A small-molecule ligand and the protein it binds are described below.
Small molecule (SMILES): Cc1cn([C@H]2C=C[C@@H](CO[P](=O)(O)O[P](=O)(O)OP(=O)(O)O)O2)c(=O)[nH]c1=O

Sequence of chain 1.C:
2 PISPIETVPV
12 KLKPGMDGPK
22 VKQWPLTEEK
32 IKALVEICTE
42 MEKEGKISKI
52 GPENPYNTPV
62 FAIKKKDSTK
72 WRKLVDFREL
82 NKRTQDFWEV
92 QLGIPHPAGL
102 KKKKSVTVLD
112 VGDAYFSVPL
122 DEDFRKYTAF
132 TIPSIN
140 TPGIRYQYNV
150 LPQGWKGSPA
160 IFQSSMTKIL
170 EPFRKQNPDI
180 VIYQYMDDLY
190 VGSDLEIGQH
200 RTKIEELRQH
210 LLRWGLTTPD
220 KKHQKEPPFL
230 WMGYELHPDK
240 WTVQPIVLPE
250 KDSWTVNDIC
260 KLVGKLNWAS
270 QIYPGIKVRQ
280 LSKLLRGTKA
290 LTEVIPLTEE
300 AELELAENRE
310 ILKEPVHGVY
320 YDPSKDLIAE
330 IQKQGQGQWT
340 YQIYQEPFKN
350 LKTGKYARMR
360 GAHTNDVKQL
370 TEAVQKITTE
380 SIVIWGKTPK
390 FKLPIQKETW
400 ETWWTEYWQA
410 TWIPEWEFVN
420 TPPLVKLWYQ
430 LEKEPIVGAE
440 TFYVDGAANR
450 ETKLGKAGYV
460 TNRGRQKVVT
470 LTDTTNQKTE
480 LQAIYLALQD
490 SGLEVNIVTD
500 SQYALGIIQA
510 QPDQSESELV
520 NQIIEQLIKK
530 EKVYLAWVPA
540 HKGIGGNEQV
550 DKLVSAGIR

Binding-site contacts:
Ligand atom O2C contacts residue LYS221 of chain 1.C at 2.5 Å (salt-bridge).
Ligand atom O2B contacts residue ASP114 of chain 1.C at 3.5 Å (salt-bridge).
Ligand atom O6' contacts residue ARG73 of chain 1.C at 3.3 Å (salt-bridge).
Ligand atom O1C contacts residue ASP114 of chain 1.C at 3.2 Å (salt-bridge).
Ligand atom PC contacts residue LYS221 of chain 1.C at 3.7 Å.
Ligand atom O7' contacts residue ASP114 of chain 1.C at 3.3 Å (salt-bridge).
Ligand atom O2A contacts residue MG1 of chain 1.G at 2.4 Å.
Ligand atom C5A contacts residue ARG73 of chain 1.C at 3.4 Å.
Ligand atom PC contacts residue LYS66 of chain 1.C at 3.6 Å.
Ligand atom O2A contacts residue ASP111 of chain 1.C at 3.1 Å (salt-bridge).
Ligand atom O7' contacts residue MG1 of chain 1.J at 3.6 Å.
Ligand atom O2B contacts residue VAL112 of chain 1.C at 3.2 Å (h-bond).
Ligand atom O2C contacts residue MG1 of chain 1.J at 2.2 Å.
Ligand atom O3C contacts residue LYS66 of chain 1.C at 3.0 Å (salt-bridge).
Ligand atom O2B contacts residue ALA115 of chain 1.C at 3.0 Å (h-bond).
Ligand atom C1' contacts residue TYR116 of chain 1.C at 3.4 Å (hydrophobic).
Ligand atom C2' contacts residue TYR116 of chain 1.C at 3.6 Å (hydrophobic).
Ligand atom PC contacts residue MG1 of chain 1.J at 3.4 Å.
Ligand atom PB contacts residue MG1 of chain 1.J at 3.4 Å.
Ligand atom O1B contacts residue ASP114 of chain 1.C at 3.4 Å.
Ligand atom O1A contacts residue ARG73 of chain 1.C at 2.9 Å (salt-bridge).
Ligand atom O2C contacts residue VAL112 of chain 1.C at 3.3 Å (h-bond).
Ligand atom O2C contacts residue ASP111 of chain 1.C at 3.0 Å (salt-bridge).
Ligand atom O1C contacts residue GLY113 of chain 1.C at 3.4 Å.
Ligand atom O2A contacts residue LYS221 of chain 1.C at 3.3 Å (salt-bridge).
Ligand atom O1B contacts residue ALA115 of chain 1.C at 3.5 Å (h-bond).
Ligand atom O2A contacts residue ASP186 of chain 1.C at 3.1 Å (salt-bridge).
Ligand atom O2A contacts residue MG1 of chain 1.J at 2.3 Å.
Ligand atom O2 contacts residue GLN152 of chain 1.C at 3.7 Å.
Ligand atom O7' contacts residue LYS66 of chain 1.C at 3.2 Å (salt-bridge).
Ligand atom O3C contacts residue LYS71 of chain 1.C at 3.7 Å.
Ligand atom C2' contacts residue GLN152 of chain 1.C at 3.4 Å.
Ligand atom O3C contacts residue LYS221 of chain 1.C at 3.6 Å (salt-bridge).
Ligand atom O2B contacts residue MG1 of chain 1.J at 2.4 Å.
Ligand atom C5' contacts residue ASP186 of chain 1.C at 3.3 Å.
Ligand atom O2B contacts residue ASP186 of chain 1.C at 3.2 Å (salt-bridge).
Ligand atom PA contacts residue MG1 of chain 1.J at 3.6 Å.
Ligand atom PA contacts residue MG1 of chain 1.G at 3.5 Å.
Ligand atom O1A contacts residue D4M1 of chain 1.E at 3.5 Å (h-bond).
Ligand atom O2A contacts residue D4M1 of chain 1.E at 3.1 Å (h-bond).